Sequence of chain 1.A:
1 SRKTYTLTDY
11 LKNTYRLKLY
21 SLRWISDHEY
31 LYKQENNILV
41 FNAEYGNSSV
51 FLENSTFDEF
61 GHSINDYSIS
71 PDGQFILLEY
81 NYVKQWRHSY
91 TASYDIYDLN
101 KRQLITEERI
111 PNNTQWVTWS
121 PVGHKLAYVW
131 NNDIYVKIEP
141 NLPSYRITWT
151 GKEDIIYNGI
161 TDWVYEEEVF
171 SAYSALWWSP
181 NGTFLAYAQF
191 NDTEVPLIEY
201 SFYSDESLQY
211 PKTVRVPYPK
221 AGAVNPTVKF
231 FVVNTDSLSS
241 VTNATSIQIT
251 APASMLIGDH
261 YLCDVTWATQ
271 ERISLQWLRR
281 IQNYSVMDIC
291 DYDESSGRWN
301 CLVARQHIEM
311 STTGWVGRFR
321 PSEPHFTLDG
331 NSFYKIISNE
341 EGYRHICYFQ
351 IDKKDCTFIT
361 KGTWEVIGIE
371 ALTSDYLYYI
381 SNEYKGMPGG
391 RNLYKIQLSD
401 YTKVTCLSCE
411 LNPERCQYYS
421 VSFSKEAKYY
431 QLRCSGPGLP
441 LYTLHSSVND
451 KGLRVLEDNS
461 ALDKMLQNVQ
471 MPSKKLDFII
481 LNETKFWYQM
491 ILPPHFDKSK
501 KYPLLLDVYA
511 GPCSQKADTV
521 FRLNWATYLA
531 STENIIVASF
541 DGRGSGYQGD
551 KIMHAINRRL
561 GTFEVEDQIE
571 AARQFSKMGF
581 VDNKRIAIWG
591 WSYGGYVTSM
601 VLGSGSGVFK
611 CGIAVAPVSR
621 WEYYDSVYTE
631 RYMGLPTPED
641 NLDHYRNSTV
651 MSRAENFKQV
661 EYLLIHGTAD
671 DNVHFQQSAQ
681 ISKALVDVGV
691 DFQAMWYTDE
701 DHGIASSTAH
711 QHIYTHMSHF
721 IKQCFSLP

Binding-site contacts:
Ligand atom O6 contacts residue THR193 of chain 1.A at 4.4 Å.
Ligand atom C6 contacts residue GLU194 of chain 1.A at 3.9 Å.
Ligand atom C5 contacts residue ASN191 of chain 1.A at 4.3 Å.
Ligand atom N2 contacts residue ILE156 of chain 1.A at 4.1 Å.
Ligand atom O5 contacts residue THR193 of chain 1.A at 3.7 Å.
Ligand atom C3 contacts residue ASN191 of chain 1.A at 4.5 Å.
Ligand atom N2 contacts residue ASN191 of chain 1.A at 3.3 Å (h-bond).
Ligand atom C2 contacts residue ASN191 of chain 1.A at 3.0 Å.
Ligand atom O7 contacts residue GLN189 of chain 1.A at 4.2 Å.
Ligand atom C1 contacts residue THR193 of chain 1.A at 3.4 Å.
Ligand atom O7 contacts residue ILE156 of chain 1.A at 4.5 Å.
Ligand atom O5 contacts residue ASN191 of chain 1.A at 3.0 Å (h-bond).
Ligand atom C7 contacts residue ILE156 of chain 1.A at 4.0 Å (hydrophobic).
Ligand atom O7 contacts residue ASN191 of chain 1.A at 3.1 Å (h-bond).
Ligand atom C1 contacts residue ILE156 of chain 1.A at 4.4 Å (hydrophobic).
Ligand atom C8 contacts residue ILE156 of chain 1.A at 4.0 Å (hydrophobic).
Ligand atom O6 contacts residue GLU194 of chain 1.A at 3.2 Å (salt-bridge).
Ligand atom C7 contacts residue ASN191 of chain 1.A at 3.3 Å.
Ligand atom C5 contacts residue THR193 of chain 1.A at 4.2 Å.
Ligand atom C1 contacts residue ASN191 of chain 1.A at 2.3 Å.

This protein binds this small molecule.
Small molecule (SMILES): CC(=O)N[C@@H]1[C@@H](O)[C@H](O)[C@@H](CO)O[C@H]1O